Binding-site contacts:
Ligand atom O6 contacts residue HIS119 of chain 1.A at 3.8 Å.
Ligand atom C8 contacts residue ASN80 of chain 1.A at 3.5 Å.
Ligand atom C5 contacts residue ASN80 of chain 1.A at 4.4 Å.
Ligand atom C7 contacts residue ASN80 of chain 1.A at 2.9 Å.
Ligand atom C1 contacts residue HIS119 of chain 1.A at 4.1 Å.
Ligand atom O5 contacts residue ASN80 of chain 1.A at 3.5 Å (h-bond).
Ligand atom O5 contacts residue HIS119 of chain 1.A at 3.4 Å.
Ligand atom C5 contacts residue HIS119 of chain 1.A at 4.1 Å.
Ligand atom C2 contacts residue ASN80 of chain 1.A at 3.4 Å.
Ligand atom O7 contacts residue ASN80 of chain 1.A at 3.0 Å (h-bond).
Ligand atom N2 contacts residue ASN80 of chain 1.A at 3.0 Å (h-bond).
Ligand atom C1 contacts residue ASN80 of chain 1.A at 2.7 Å.
Ligand atom C6 contacts residue HIS119 of chain 1.A at 4.0 Å.

Sequence of chain 1.A:
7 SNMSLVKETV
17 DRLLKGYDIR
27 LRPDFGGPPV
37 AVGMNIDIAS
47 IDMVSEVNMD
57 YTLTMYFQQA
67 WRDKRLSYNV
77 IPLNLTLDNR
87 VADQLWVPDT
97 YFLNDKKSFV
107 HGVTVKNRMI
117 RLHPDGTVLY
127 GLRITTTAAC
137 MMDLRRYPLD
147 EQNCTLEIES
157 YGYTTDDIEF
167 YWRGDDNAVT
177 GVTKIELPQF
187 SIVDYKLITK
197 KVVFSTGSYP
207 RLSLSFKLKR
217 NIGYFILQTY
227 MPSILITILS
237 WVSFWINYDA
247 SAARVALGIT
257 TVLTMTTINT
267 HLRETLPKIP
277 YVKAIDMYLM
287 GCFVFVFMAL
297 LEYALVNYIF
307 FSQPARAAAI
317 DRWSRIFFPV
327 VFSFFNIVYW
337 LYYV

A small-molecule ligand and the protein it binds are described below.
Small molecule (SMILES): CC(=O)N[C@H]1[C@H](O[C@H]2[C@H](O)[C@@H](NC(C)=O)CO[C@@H]2CO)O[C@H](CO)[C@@H](O)[C@@H]1O